Binding-site contacts:
Ligand atom P4 contacts residue LYS306 of chain 1.B at 3.8 Å.
Ligand atom O3 contacts residue HIS179 of chain 1.B at 4.0 Å.
Ligand atom O3 contacts residue ARG417 of chain 1.B at 2.4 Å (salt-bridge).
Ligand atom C2 contacts residue GLU209 of chain 1.B at 4.1 Å.
Ligand atom O43 contacts residue SER390 of chain 1.B at 3.1 Å (h-bond).
Ligand atom O41 contacts residue GLU258 of chain 1.B at 3.4 Å (salt-bridge).
Ligand atom O2 contacts residue HIS179 of chain 1.B at 3.8 Å.
Ligand atom O43 contacts residue LYS306 of chain 1.B at 2.6 Å (salt-bridge).
Ligand atom C3 contacts residue ARG417 of chain 1.B at 2.9 Å.
Ligand atom O1 contacts residue HIS224 of chain 1.B at 4.0 Å.
Ligand atom C2 contacts residue ASN180 of chain 1.B at 3.5 Å.
Ligand atom O3 contacts residue ASN180 of chain 1.B at 4.1 Å.
Ligand atom O2 contacts residue CA1 of chain 1.G at 1.9 Å.
Ligand atom O4 contacts residue ARG417 of chain 1.B at 3.1 Å (salt-bridge).
Ligand atom O2 contacts residue GLU258 of chain 1.B at 3.5 Å (salt-bridge).
Ligand atom C4 contacts residue ARG417 of chain 1.B at 3.5 Å.
Ligand atom O2 contacts residue ASP211 of chain 1.B at 4.0 Å.
Ligand atom C5 contacts residue GLU258 of chain 1.B at 4.0 Å.
Ligand atom O3 contacts residue CA1 of chain 1.G at 3.4 Å.
Ligand atom O5 contacts residue GLU258 of chain 1.B at 3.8 Å.
Ligand atom O1 contacts residue ASN180 of chain 1.B at 3.9 Å.
Ligand atom O3 contacts residue GLU258 of chain 1.B at 3.9 Å.
Ligand atom O43 contacts residue ARG417 of chain 1.B at 2.5 Å (salt-bridge).
Ligand atom O3 contacts residue GLU209 of chain 1.B at 2.5 Å (salt-bridge).
Ligand atom C2 contacts residue CA1 of chain 1.G at 3.3 Å.
Ligand atom C2 contacts residue HIS179 of chain 1.B at 3.3 Å.
Ligand atom C1 contacts residue CA1 of chain 1.G at 4.1 Å.
Ligand atom C3 contacts residue HIS179 of chain 1.B at 4.1 Å.
Ligand atom C3 contacts residue CA1 of chain 1.G at 4.0 Å.
Ligand atom O1 contacts residue CA1 of chain 1.G at 3.6 Å.
Ligand atom O2 contacts residue GLU209 of chain 1.B at 3.4 Å (salt-bridge).
Ligand atom O42 contacts residue LYS306 of chain 1.B at 4.1 Å.
Ligand atom O43 contacts residue SER256 of chain 1.B at 4.0 Å.
Ligand atom O2 contacts residue ASN180 of chain 1.B at 2.8 Å (h-bond).
Ligand atom C4 contacts residue GLU258 of chain 1.B at 3.5 Å.
Ligand atom C3 contacts residue TYR419 of chain 1.B at 4.0 Å (hydrophobic).
Ligand atom C3 contacts residue GLU209 of chain 1.B at 3.8 Å.
Ligand atom C3 contacts residue GLU258 of chain 1.B at 4.1 Å.
Ligand atom C6 contacts residue GLU258 of chain 1.B at 4.0 Å.
Ligand atom P4 contacts residue ARG417 of chain 1.B at 3.3 Å.

Sequence of chain 1.B:
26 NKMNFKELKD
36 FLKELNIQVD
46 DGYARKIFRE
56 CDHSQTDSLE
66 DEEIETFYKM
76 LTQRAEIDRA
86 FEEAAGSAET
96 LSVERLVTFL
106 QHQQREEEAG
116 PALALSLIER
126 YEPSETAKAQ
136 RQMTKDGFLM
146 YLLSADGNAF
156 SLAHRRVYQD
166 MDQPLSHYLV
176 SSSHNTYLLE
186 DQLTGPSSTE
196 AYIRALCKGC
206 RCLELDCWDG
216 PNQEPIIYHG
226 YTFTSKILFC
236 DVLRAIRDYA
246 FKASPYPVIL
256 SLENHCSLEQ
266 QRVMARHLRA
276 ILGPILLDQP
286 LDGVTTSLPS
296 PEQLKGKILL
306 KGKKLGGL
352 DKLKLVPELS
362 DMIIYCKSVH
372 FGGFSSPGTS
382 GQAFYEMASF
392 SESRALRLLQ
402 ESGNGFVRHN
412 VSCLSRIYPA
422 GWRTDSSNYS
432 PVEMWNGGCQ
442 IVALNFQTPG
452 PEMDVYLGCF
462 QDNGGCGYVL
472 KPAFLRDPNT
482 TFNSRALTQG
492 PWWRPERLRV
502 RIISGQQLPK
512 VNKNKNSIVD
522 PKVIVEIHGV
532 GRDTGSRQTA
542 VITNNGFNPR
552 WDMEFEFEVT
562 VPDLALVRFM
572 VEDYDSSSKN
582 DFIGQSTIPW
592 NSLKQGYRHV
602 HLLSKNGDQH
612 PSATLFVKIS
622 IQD

The small molecule below binds the protein below.
Small molecule (SMILES): O=P(O)(O)O[C@@H]1[C@@H](O)[C@H](O)[C@H](O)[C@H](O)[C@H]1OP(=O)(O)O